Sequence of chain 6.V:
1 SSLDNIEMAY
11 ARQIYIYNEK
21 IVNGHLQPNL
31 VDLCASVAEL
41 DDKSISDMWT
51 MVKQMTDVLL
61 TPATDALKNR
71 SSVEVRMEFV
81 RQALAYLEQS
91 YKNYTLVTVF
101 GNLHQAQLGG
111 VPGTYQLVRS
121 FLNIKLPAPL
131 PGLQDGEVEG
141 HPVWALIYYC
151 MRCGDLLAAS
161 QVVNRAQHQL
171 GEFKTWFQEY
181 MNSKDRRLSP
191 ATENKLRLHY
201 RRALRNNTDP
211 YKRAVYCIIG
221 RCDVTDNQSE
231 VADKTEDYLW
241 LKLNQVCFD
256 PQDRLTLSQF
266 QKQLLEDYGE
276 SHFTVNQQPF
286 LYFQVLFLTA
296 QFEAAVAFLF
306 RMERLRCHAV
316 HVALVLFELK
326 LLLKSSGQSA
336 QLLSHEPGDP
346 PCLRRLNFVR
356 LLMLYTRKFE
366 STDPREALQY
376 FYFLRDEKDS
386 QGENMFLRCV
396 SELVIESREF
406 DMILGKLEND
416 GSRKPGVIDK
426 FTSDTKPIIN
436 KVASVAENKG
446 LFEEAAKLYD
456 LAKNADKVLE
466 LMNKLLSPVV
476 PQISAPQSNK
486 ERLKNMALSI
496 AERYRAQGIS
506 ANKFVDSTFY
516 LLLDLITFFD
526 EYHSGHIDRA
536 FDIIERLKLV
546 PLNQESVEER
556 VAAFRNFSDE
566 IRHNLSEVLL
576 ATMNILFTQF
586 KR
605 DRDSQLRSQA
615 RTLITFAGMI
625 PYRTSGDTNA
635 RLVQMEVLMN

A protein and the small-molecule ligand that binds it are described below.
Small molecule (SMILES): CC[C@H](C)[C@H](NC(=O)[C@H](CO)NC(=O)[C@H](CCCN=C(N)N)NC(=O)[C@@H](NC(=O)[C@@H]1CCCN1C(=O)[C@@H]1CCCN1C(=O)[C@H](C)N)C(C)C)C(=O)N[C@H](C=O)Cc1ccc(O)cc1

Binding-site contacts:
Ligand atom CG1 contacts residue TYR94 of chain 6.V at 3.8 Å (hydrophobic).
Ligand atom O contacts residue TYR94 of chain 6.V at 2.9 Å.
Ligand atom CB contacts residue ASP233 of chain 6.V at 3.0 Å.
Ligand atom N contacts residue THR235 of chain 6.V at 3.5 Å (h-bond).
Ligand atom C contacts residue THR235 of chain 6.V at 3.6 Å.
Ligand atom O contacts residue ASN281 of chain 6.V at 2.6 Å (h-bond).
Ligand atom CG1 contacts residue VAL280 of chain 6.V at 4.0 Å (hydrophobic).
Ligand atom C contacts residue ASN227 of chain 6.V at 3.5 Å.
Ligand atom CB contacts residue HIS277 of chain 6.V at 3.7 Å.
Ligand atom O contacts residue LEU286 of chain 6.V at 3.2 Å.
Ligand atom CG2 contacts residue GLU236 of chain 6.V at 3.3 Å.
Ligand atom CG contacts residue ASP233 of chain 6.V at 3.0 Å.
Ligand atom CG contacts residue TYR273 of chain 6.V at 3.6 Å (hydrophobic).
Ligand atom C contacts residue THR235 of chain 6.V at 3.6 Å.
Ligand atom CD contacts residue HIS277 of chain 6.V at 3.9 Å.
Ligand atom CD contacts residue TYR273 of chain 6.V at 3.3 Å (hydrophobic).
Ligand atom C contacts residue TYR94 of chain 6.V at 4.0 Å (hydrophobic).
Ligand atom O contacts residue THR235 of chain 6.V at 3.1 Å (h-bond).
Ligand atom CG contacts residue HIS277 of chain 6.V at 3.8 Å.
Ligand atom CG2 contacts residue ASN281 of chain 6.V at 3.6 Å.
Ligand atom O contacts residue HIS277 of chain 6.V at 3.4 Å.
Ligand atom C contacts residue THR235 of chain 6.V at 3.6 Å.
Ligand atom CA contacts residue THR235 of chain 6.V at 3.6 Å.
Ligand atom CG contacts residue LYS234 of chain 6.V at 3.3 Å.
Ligand atom O contacts residue LYS234 of chain 6.V at 3.6 Å.
Ligand atom O contacts residue ASN227 of chain 6.V at 3.6 Å.
Ligand atom CG2 contacts residue HIS277 of chain 6.V at 3.3 Å.
Ligand atom CD1 contacts residue TYR94 of chain 6.V at 3.5 Å (hydrophobic).
Ligand atom CG2 contacts residue PHE278 of chain 6.V at 3.7 Å (hydrophobic).
Ligand atom N contacts residue THR235 of chain 6.V at 3.9 Å.
Ligand atom N contacts residue ASN227 of chain 6.V at 3.0 Å (h-bond).
Ligand atom CB contacts residue TYR238 of chain 6.V at 3.6 Å (hydrophobic).
Ligand atom CB contacts residue LEU286 of chain 6.V at 3.9 Å (hydrophobic).
Ligand atom N contacts residue TYR273 of chain 6.V at 3.9 Å.
Ligand atom CD1 contacts residue TYR91 of chain 6.V at 3.9 Å (hydrophobic).
Ligand atom C contacts residue ASN281 of chain 6.V at 3.8 Å.
Ligand atom CA contacts residue ASN227 of chain 6.V at 3.7 Å.
Ligand atom CG2 contacts residue LEU286 of chain 6.V at 3.7 Å (hydrophobic).
Ligand atom C contacts residue LEU286 of chain 6.V at 3.8 Å (hydrophobic).
Ligand atom O contacts residue THR235 of chain 6.V at 3.0 Å (h-bond).